Binding-site contacts:
Ligand atom O5 contacts residue ASN215 of chain 1.B at 2.3 Å (h-bond).
Ligand atom C7 contacts residue LYS190 of chain 1.B at 4.3 Å.
Ligand atom C5 contacts residue ASN215 of chain 1.B at 3.6 Å.
Ligand atom C8 contacts residue LYS190 of chain 1.B at 3.2 Å.
Ligand atom C6 contacts residue CYS216 of chain 1.B at 4.0 Å (hydrophobic).
Ligand atom C2 contacts residue ASN108 of chain 1.B at 3.7 Å.
Ligand atom O5 contacts residue CYS216 of chain 1.B at 3.7 Å.
Ligand atom C7 contacts residue ASN215 of chain 1.B at 3.8 Å.
Ligand atom O3 contacts residue ASN108 of chain 1.B at 4.5 Å.
Ligand atom O5 contacts residue VAL226 of chain 1.B at 3.6 Å.
Ligand atom C1 contacts residue CYS216 of chain 1.B at 4.0 Å (hydrophobic).
Ligand atom C5 contacts residue CYS216 of chain 1.B at 3.9 Å (hydrophobic).
Ligand atom C7 contacts residue MET110 of chain 1.B at 4.2 Å (hydrophobic).
Ligand atom C4 contacts residue ASN215 of chain 1.B at 4.2 Å.
Ligand atom O7 contacts residue ASN215 of chain 1.B at 4.0 Å.
Ligand atom N2 contacts residue LYS190 of chain 1.B at 4.2 Å.
Ligand atom O6 contacts residue VAL226 of chain 1.B at 4.3 Å.
Ligand atom C6 contacts residue SER217 of chain 1.B at 3.7 Å.
Ligand atom N2 contacts residue ASN108 of chain 1.B at 4.0 Å.
Ligand atom O6 contacts residue SER217 of chain 1.B at 4.4 Å.
Ligand atom N2 contacts residue ASN215 of chain 1.B at 3.0 Å (h-bond).
Ligand atom C2 contacts residue ASN215 of chain 1.B at 2.5 Å.
Ligand atom C3 contacts residue ASN215 of chain 1.B at 3.8 Å.
Ligand atom C8 contacts residue SER217 of chain 1.B at 3.9 Å.
Ligand atom O7 contacts residue MET110 of chain 1.B at 4.0 Å.
Ligand atom C1 contacts residue ASN215 of chain 1.B at 1.4 Å.
Ligand atom C7 contacts residue ASN108 of chain 1.B at 3.5 Å.
Ligand atom C1 contacts residue VAL226 of chain 1.B at 4.3 Å (hydrophobic).
Ligand atom O7 contacts residue ASN108 of chain 1.B at 2.4 Å (h-bond).

Sequence of chain 1.B:
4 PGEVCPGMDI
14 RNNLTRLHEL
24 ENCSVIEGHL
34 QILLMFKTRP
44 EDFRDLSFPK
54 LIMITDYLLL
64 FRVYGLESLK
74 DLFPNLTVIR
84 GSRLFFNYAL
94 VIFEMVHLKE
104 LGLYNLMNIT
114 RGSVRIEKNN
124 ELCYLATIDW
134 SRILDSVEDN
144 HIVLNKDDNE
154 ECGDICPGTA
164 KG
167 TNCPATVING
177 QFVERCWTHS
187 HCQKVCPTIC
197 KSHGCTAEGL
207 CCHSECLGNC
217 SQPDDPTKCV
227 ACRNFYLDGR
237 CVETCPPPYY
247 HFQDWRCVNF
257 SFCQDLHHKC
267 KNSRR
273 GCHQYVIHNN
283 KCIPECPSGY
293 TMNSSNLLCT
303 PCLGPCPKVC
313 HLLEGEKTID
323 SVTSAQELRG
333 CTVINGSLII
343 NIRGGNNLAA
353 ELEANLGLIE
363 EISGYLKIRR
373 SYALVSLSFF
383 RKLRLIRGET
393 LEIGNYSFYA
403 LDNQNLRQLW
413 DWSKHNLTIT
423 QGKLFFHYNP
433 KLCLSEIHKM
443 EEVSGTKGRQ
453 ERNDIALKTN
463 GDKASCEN

The small molecule below binds the protein below.
Small molecule (SMILES): CC(=O)N[C@H]1[C@H](O[C@H]2[C@H](O)[C@@H](NC(C)=O)CO[C@@H]2CO)O[C@H](CO)[C@@H](O[C@@H]2O[C@H](CO[C@H]3O[C@H](CO[C@H]4O[C@H](CO)[C@@H](O)[C@H](O)[C@@H]4O)[C@@H](O)[C@H](O[C@H]4O[C@H](CO)[C@@H](O)[C@H](O)[C@@H]4O)[C@@H]3O)[C@@H](O)[C@H](O[C@H]3O[C@H](CO)[C@@H](O)[C@H](O)[C@@H]3O)[C@@H]2O)[C@@H]1O